Binding-site contacts:
Ligand atom O5 contacts residue ASN138 of chain 1.G at 2.5 Å (h-bond).
Ligand atom C5 contacts residue ASN138 of chain 1.G at 3.8 Å.
Ligand atom N2 contacts residue ASN138 of chain 1.G at 2.9 Å (h-bond).
Ligand atom C4 contacts residue ASN138 of chain 1.G at 4.4 Å.
Ligand atom C7 contacts residue ASN138 of chain 1.G at 3.9 Å.
Ligand atom C3 contacts residue ASN138 of chain 1.G at 3.9 Å.
Ligand atom O7 contacts residue ASN138 of chain 1.G at 4.4 Å.
Ligand atom C2 contacts residue ASN138 of chain 1.G at 2.5 Å.
Ligand atom C1 contacts residue ASN138 of chain 1.G at 1.5 Å.

The small molecule below binds the protein below.
Small molecule (SMILES): CC(=O)N[C@@H]1[C@@H](O)[C@H](O)[C@@H](CO)O[C@H]1O

Sequence of chain 1.G:
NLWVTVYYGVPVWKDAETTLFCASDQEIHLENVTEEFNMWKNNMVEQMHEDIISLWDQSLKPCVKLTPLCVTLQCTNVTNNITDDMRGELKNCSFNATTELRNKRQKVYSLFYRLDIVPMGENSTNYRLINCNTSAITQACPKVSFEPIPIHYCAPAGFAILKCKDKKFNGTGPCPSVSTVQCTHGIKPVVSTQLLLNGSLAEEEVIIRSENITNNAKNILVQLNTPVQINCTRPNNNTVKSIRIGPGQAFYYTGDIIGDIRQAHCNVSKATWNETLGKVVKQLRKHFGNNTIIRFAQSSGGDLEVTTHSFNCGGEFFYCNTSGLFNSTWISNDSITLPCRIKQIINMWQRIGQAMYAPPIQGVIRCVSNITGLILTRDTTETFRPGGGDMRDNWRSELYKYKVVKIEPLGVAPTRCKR